Sequence of chain 1.B:
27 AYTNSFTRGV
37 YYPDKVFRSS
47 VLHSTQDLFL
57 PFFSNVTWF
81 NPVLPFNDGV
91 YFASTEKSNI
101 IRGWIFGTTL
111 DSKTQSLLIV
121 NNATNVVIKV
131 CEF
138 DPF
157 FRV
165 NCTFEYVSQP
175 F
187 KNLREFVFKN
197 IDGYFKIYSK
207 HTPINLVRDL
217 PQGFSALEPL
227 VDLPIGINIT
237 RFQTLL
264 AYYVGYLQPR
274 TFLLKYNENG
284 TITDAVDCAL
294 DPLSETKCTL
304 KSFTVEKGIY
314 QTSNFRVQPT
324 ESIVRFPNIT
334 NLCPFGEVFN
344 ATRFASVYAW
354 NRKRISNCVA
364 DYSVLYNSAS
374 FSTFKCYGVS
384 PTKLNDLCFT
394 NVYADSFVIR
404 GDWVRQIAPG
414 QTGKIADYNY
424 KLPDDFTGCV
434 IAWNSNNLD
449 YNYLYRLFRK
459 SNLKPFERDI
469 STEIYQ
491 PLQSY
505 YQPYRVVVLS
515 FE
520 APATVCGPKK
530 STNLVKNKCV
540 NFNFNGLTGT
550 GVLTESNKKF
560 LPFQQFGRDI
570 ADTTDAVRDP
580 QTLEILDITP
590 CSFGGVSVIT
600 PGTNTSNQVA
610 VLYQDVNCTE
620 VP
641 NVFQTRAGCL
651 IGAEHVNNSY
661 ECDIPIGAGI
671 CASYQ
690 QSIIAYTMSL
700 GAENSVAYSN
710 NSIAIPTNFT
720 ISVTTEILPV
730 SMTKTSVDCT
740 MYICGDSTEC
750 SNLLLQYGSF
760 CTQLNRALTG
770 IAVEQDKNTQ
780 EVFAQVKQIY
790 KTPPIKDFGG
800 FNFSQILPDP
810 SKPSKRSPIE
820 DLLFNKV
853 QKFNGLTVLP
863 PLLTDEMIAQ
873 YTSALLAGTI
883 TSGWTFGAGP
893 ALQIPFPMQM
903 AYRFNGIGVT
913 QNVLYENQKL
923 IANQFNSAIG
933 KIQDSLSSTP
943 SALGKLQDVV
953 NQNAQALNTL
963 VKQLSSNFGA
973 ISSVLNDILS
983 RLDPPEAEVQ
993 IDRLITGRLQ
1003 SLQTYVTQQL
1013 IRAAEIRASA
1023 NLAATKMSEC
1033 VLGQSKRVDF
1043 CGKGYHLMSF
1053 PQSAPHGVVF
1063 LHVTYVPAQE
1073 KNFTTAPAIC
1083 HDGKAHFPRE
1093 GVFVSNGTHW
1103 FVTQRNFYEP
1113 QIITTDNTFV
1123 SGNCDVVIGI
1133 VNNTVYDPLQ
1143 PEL

Binding-site contacts:
Ligand atom O5 contacts residue SER803 of chain 1.B at 3.5 Å (h-bond).
Ligand atom C2 contacts residue ASN801 of chain 1.B at 2.5 Å.
Ligand atom O7 contacts residue ASN801 of chain 1.B at 3.5 Å (h-bond).
Ligand atom C1 contacts residue SER803 of chain 1.B at 3.6 Å.
Ligand atom C4 contacts residue ASN801 of chain 1.B at 4.3 Å.
Ligand atom C5 contacts residue ASN801 of chain 1.B at 3.7 Å.
Ligand atom C7 contacts residue ASN801 of chain 1.B at 3.4 Å.
Ligand atom O5 contacts residue ASN801 of chain 1.B at 2.4 Å (h-bond).
Ligand atom C6 contacts residue GLN804 of chain 1.B at 4.0 Å.
Ligand atom C1 contacts residue ASN801 of chain 1.B at 1.5 Å.
Ligand atom C5 contacts residue SER803 of chain 1.B at 3.7 Å.
Ligand atom N2 contacts residue ASN801 of chain 1.B at 3.0 Å (h-bond).
Ligand atom C3 contacts residue ASN801 of chain 1.B at 3.9 Å.
Ligand atom O6 contacts residue SER803 of chain 1.B at 3.7 Å.
Ligand atom C8 contacts residue GLN804 of chain 1.B at 4.0 Å.
Ligand atom C5 contacts residue GLN804 of chain 1.B at 4.5 Å.
Ligand atom O6 contacts residue GLN804 of chain 1.B at 2.9 Å (h-bond).
Ligand atom C6 contacts residue SER803 of chain 1.B at 4.3 Å.

This protein binds this small molecule.
Small molecule (SMILES): CC(=O)N[C@H]1[C@H](O[C@H]2[C@H](O)[C@@H](NC(C)=O)CO[C@@H]2CO)O[C@H](CO)[C@@H](O)[C@@H]1O